A small-molecule ligand and the protein it binds are described below.
Small molecule (SMILES): Cc1nnc(C(C)C)n1C1C[C@H]2CC[C@@H](C1)N2CC[C@H](NC(=O)C1CCCC1)c1cccs1

Binding-site contacts:
Ligand atom C7 contacts residue GLU336 of chain 1.B at 3.6 Å.
Ligand atom C16 contacts residue GLU336 of chain 1.B at 3.0 Å.
Ligand atom C22 contacts residue ILE200 of chain 1.B at 3.7 Å (hydrophobic).
Ligand atom C12 contacts residue TYR110 of chain 1.B at 3.9 Å (hydrophobic).
Ligand atom C31 contacts residue PHE114 of chain 1.B at 3.5 Å (hydrophobic).
Ligand atom C11 contacts residue TRP88 of chain 1.B at 3.6 Å (hydrophobic).
Ligand atom C32 contacts residue PHE114 of chain 1.B at 3.7 Å (hydrophobic).
Ligand atom C8 contacts residue MET340 of chain 1.B at 3.5 Å (hydrophobic).
Ligand atom C11 contacts residue GLU336 of chain 1.B at 3.8 Å.
Ligand atom N3 contacts residue TRP88 of chain 1.B at 3.7 Å.
Ligand atom C7 contacts residue TYR39 of chain 1.B at 3.5 Å (hydrophobic).
Ligand atom C5 contacts residue TYR39 of chain 1.B at 3.8 Å (hydrophobic).
Ligand atom C32 contacts residue TRP301 of chain 1.B at 3.7 Å (hydrophobic).
Ligand atom O23 contacts residue PHE111 of chain 1.B at 3.4 Å.
Ligand atom C12 contacts residue GLU336 of chain 1.B at 3.7 Å.
Ligand atom N21 contacts residue TYR304 of chain 1.B at 3.0 Å (h-bond).
Ligand atom C8 contacts residue TRP88 of chain 1.B at 3.8 Å (hydrophobic).
Ligand atom C18 contacts residue GLU336 of chain 1.B at 3.6 Å.
Ligand atom N4 contacts residue TRP88 of chain 1.B at 3.8 Å.
Ligand atom C24 contacts residue LEU308 of chain 1.B at 3.7 Å (hydrophobic).
Ligand atom C6 contacts residue GLU336 of chain 1.B at 3.4 Å.
Ligand atom C11 contacts residue TYR110 of chain 1.B at 3.9 Å (hydrophobic).
Ligand atom C26 contacts residue LEU308 of chain 1.B at 3.6 Å (hydrophobic).
Ligand atom C20 contacts residue PHE111 of chain 1.B at 3.7 Å (hydrophobic).
Ligand atom C19 contacts residue GLU336 of chain 1.B at 3.3 Å.
Ligand atom N4 contacts residue TYR39 of chain 1.B at 3.0 Å (h-bond).
Ligand atom C27 contacts residue THR197 of chain 1.B at 3.5 Å.
Ligand atom C6 contacts residue TYR110 of chain 1.B at 3.8 Å (hydrophobic).
Ligand atom C8 contacts residue TYR39 of chain 1.B at 3.8 Å (hydrophobic).
Ligand atom C1 contacts residue TYR91 of chain 1.B at 3.6 Å (hydrophobic).
Ligand atom S33 contacts residue TYR304 of chain 1.B at 3.5 Å.
Ligand atom C15 contacts residue GLU336 of chain 1.B at 3.4 Å.
Ligand atom C7 contacts residue THR337 of chain 1.B at 3.8 Å.
Ligand atom C8 contacts residue TYR110 of chain 1.B at 3.8 Å (hydrophobic).
Ligand atom C24 contacts residue ILE200 of chain 1.B at 3.8 Å (hydrophobic).
Ligand atom N17 contacts residue GLU336 of chain 1.B at 3.0 Å (salt-bridge).
Ligand atom N21 contacts residue ILE200 of chain 1.B at 3.8 Å.
Ligand atom C30 contacts residue PHE111 of chain 1.B at 3.4 Å (hydrophobic).
Ligand atom C22 contacts residue TYR304 of chain 1.B at 3.8 Å (hydrophobic).
Ligand atom C28 contacts residue ILE200 of chain 1.B at 3.6 Å (hydrophobic).

Sequence of chain 1.B:
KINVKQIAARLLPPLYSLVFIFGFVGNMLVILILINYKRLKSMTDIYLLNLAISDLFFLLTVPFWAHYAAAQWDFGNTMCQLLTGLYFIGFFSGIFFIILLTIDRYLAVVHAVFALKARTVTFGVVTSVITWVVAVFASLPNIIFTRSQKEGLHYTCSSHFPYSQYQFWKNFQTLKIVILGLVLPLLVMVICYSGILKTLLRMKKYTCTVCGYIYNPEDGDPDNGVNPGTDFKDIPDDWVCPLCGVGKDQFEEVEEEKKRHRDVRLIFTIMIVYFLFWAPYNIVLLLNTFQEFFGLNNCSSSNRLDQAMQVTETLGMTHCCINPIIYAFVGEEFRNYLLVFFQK